A small-molecule ligand and the protein it binds are described below.
Small molecule (SMILES): CC(=O)N[C@H]1[C@H](O[C@H]2[C@H](O)[C@@H](NC(C)=O)CO[C@@H]2CO)O[C@H](CO)[C@@H](O)[C@@H]1O

Binding-site contacts:
Ligand atom O6 contacts residue PHE297 of chain 1.A at 3.9 Å.
Ligand atom C5 contacts residue TYR317 of chain 1.A at 3.7 Å (hydrophobic).
Ligand atom N2 contacts residue ILE319 of chain 1.A at 3.9 Å.
Ligand atom C7 contacts residue LYS301 of chain 1.A at 4.4 Å.
Ligand atom C3 contacts residue ASN252 of chain 1.A at 3.8 Å.
Ligand atom C7 contacts residue ILE319 of chain 1.A at 4.2 Å (hydrophobic).
Ligand atom C4 contacts residue ASN252 of chain 1.A at 4.2 Å.
Ligand atom O5 contacts residue ASN252 of chain 1.A at 2.4 Å (h-bond).
Ligand atom C7 contacts residue ASN252 of chain 1.A at 3.5 Å.
Ligand atom N2 contacts residue ASN252 of chain 1.A at 2.9 Å (h-bond).
Ligand atom C6 contacts residue TYR317 of chain 1.A at 3.8 Å (hydrophobic).
Ligand atom O5 contacts residue TYR317 of chain 1.A at 4.2 Å.
Ligand atom C1 contacts residue TYR317 of chain 1.A at 4.3 Å (hydrophobic).
Ligand atom O4 contacts residue TYR317 of chain 1.A at 3.9 Å.
Ligand atom C8 contacts residue ILE319 of chain 1.A at 3.6 Å (hydrophobic).
Ligand atom C1 contacts residue ASN252 of chain 1.A at 1.4 Å.
Ligand atom C6 contacts residue PHE297 of chain 1.A at 4.3 Å (hydrophobic).
Ligand atom C2 contacts residue ASN252 of chain 1.A at 2.5 Å.
Ligand atom O7 contacts residue LYS301 of chain 1.A at 3.3 Å (salt-bridge).
Ligand atom O7 contacts residue ASN252 of chain 1.A at 3.6 Å.
Ligand atom O7 contacts residue TYR317 of chain 1.A at 3.4 Å (h-bond).
Ligand atom C7 contacts residue TYR317 of chain 1.A at 4.1 Å (hydrophobic).
Ligand atom C8 contacts residue GLU295 of chain 1.A at 4.2 Å.
Ligand atom O5 contacts residue PHE297 of chain 1.A at 4.2 Å.
Ligand atom C5 contacts residue ASN252 of chain 1.A at 3.7 Å.

Sequence of chain 1.A:
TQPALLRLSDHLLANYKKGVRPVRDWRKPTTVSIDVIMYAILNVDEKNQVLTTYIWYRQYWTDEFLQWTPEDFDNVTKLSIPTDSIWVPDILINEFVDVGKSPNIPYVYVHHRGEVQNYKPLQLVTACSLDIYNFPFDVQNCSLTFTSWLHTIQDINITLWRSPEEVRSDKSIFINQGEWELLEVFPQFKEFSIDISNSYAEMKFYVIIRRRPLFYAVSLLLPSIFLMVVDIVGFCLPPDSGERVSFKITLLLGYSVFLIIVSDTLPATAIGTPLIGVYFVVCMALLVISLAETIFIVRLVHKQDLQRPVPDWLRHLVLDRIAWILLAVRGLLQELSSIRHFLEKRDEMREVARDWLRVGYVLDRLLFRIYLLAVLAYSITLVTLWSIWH